This protein binds this small molecule.
Small molecule (SMILES): Cc1ccc2nc(CSc3nnc(NC(=O)Nc4cccc(C(F)(F)F)c4)s3)cc(=O)n2c1

Binding-site contacts:
Ligand atom F3 contacts residue ILE88 of chain 1.A at 3.3 Å.
Ligand atom N11 contacts residue LEU80 of chain 1.A at 3.7 Å.
Ligand atom C12 contacts residue GLU76 of chain 1.A at 3.3 Å.
Ligand atom S19 contacts residue MET187 of chain 1.A at 3.7 Å.
Ligand atom C21 contacts residue LEU173 of chain 1.A at 3.8 Å (hydrophobic).
Ligand atom C30 contacts residue ALA58 of chain 1.A at 3.8 Å (hydrophobic).
Ligand atom N11 contacts residue GLU76 of chain 1.A at 3.0 Å (salt-bridge).
Ligand atom C15 contacts residue GLU76 of chain 1.A at 3.8 Å.
Ligand atom O13 contacts residue ASP184 of chain 1.A at 2.7 Å (salt-bridge).
Ligand atom N14 contacts residue GLU76 of chain 1.A at 2.8 Å (salt-bridge).
Ligand atom F4 contacts residue HIS164 of chain 1.A at 3.4 Å.
Ligand atom F1 contacts residue LEU157 of chain 1.A at 3.6 Å.
Ligand atom C12 contacts residue ASP184 of chain 1.A at 3.0 Å.
Ligand atom C6 contacts residue LEU80 of chain 1.A at 3.8 Å (hydrophobic).
Ligand atom F4 contacts residue GLY183 of chain 1.A at 3.1 Å.
Ligand atom N11 contacts residue ASP184 of chain 1.A at 3.6 Å (salt-bridge).
Ligand atom N17 contacts residue MET187 of chain 1.A at 3.7 Å.
Ligand atom S33 contacts residue PHE105 of chain 1.A at 3.5 Å.
Ligand atom C7 contacts residue ASP184 of chain 1.A at 3.6 Å.
Ligand atom C32 contacts residue GLU106 of chain 1.A at 3.6 Å.
Ligand atom C8 contacts residue ASP184 of chain 1.A at 3.7 Å.
Ligand atom O31 contacts residue MET108 of chain 1.A at 2.5 Å (h-bond).
Ligand atom C32 contacts residue ALA58 of chain 1.A at 3.5 Å (hydrophobic).
Ligand atom F4 contacts residue ASP184 of chain 1.A at 3.8 Å.
Ligand atom N14 contacts residue ASP184 of chain 1.A at 3.5 Å (salt-bridge).
Ligand atom O13 contacts residue GLY183 of chain 1.A at 3.6 Å.
Ligand atom C10 contacts residue PHE162 of chain 1.A at 3.7 Å (hydrophobic).
Ligand atom C30 contacts residue MET108 of chain 1.A at 3.7 Å (hydrophobic).
Ligand atom F4 contacts residue ILE182 of chain 1.A at 3.5 Å.
Ligand atom F1 contacts residue LEU83 of chain 1.A at 3.6 Å.
Ligand atom S33 contacts residue PHE185 of chain 1.A at 3.5 Å.
Ligand atom C32 contacts residue LEU173 of chain 1.A at 3.6 Å (hydrophobic).
Ligand atom C15 contacts residue PHE105 of chain 1.A at 3.5 Å (hydrophobic).
Ligand atom C6 contacts residue ASP184 of chain 1.A at 3.7 Å.
Ligand atom F1 contacts residue PHE162 of chain 1.A at 3.6 Å.
Ligand atom C18 contacts residue PHE185 of chain 1.A at 3.7 Å (hydrophobic).
Ligand atom C28 contacts residue MET108 of chain 1.A at 3.5 Å (hydrophobic).
Ligand atom N17 contacts residue LYS60 of chain 1.A at 3.7 Å.
Ligand atom O31 contacts residue TYR107 of chain 1.A at 3.4 Å.
Ligand atom O31 contacts residue GLU106 of chain 1.A at 3.6 Å (salt-bridge).

Sequence of chain 1.A:
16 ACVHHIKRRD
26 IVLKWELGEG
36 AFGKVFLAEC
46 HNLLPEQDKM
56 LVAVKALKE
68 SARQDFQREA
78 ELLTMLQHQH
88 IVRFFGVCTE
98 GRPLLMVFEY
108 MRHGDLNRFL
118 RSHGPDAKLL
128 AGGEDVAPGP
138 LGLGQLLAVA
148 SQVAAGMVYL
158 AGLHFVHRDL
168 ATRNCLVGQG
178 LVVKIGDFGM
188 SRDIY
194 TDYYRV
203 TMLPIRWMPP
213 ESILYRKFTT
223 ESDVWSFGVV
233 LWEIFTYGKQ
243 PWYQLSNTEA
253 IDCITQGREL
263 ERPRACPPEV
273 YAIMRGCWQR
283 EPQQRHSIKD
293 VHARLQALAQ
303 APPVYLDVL